The small molecule below binds the protein below.
Small molecule (SMILES): CC(=O)N[C@@H]1[C@@H](O)[C@H](O)[C@@H](CO)O[C@H]1O

Sequence of chain 1.A:
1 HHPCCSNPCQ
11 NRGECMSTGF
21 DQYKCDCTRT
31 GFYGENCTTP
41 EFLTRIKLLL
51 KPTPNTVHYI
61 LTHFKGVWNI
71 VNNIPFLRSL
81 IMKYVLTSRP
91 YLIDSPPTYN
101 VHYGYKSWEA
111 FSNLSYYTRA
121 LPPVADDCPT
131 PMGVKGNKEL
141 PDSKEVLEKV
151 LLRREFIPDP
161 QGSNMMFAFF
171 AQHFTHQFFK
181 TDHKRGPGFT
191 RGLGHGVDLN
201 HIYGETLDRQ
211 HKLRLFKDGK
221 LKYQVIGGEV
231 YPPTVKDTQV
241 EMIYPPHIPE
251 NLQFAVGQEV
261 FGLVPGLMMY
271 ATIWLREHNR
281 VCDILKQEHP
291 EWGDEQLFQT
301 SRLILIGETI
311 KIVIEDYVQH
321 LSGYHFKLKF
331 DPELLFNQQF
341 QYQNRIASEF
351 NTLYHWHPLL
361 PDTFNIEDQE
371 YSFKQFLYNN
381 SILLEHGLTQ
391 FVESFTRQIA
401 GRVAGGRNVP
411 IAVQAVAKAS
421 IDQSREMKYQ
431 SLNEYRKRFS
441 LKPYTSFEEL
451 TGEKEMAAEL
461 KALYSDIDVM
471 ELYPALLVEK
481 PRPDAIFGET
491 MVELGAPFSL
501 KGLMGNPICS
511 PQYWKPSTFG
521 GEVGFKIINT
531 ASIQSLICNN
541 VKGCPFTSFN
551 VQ

Binding-site contacts:
Ligand atom O7 contacts residue ASN379 of chain 1.A at 4.0 Å.
Ligand atom O5 contacts residue SER381 of chain 1.A at 3.4 Å (h-bond).
Ligand atom C6 contacts residue GLU385 of chain 1.A at 3.4 Å.
Ligand atom N2 contacts residue ASN379 of chain 1.A at 2.9 Å (h-bond).
Ligand atom O6 contacts residue GLU385 of chain 1.A at 2.6 Å (salt-bridge).
Ligand atom C1 contacts residue ASN379 of chain 1.A at 1.4 Å.
Ligand atom C2 contacts residue ASN379 of chain 1.A at 2.5 Å.
Ligand atom C6 contacts residue ILE382 of chain 1.A at 4.0 Å (hydrophobic).
Ligand atom O5 contacts residue ASN379 of chain 1.A at 2.4 Å (h-bond).
Ligand atom C5 contacts residue SER381 of chain 1.A at 3.7 Å.
Ligand atom C6 contacts residue SER381 of chain 1.A at 4.2 Å.
Ligand atom O7 contacts residue LYS374 of chain 1.A at 4.3 Å.
Ligand atom O7 contacts residue GLN375 of chain 1.A at 3.6 Å.
Ligand atom O6 contacts residue SER381 of chain 1.A at 3.4 Å (h-bond).
Ligand atom C7 contacts residue ASN379 of chain 1.A at 3.7 Å.
Ligand atom C1 contacts residue GLN375 of chain 1.A at 4.1 Å.
Ligand atom C2 contacts residue GLN375 of chain 1.A at 4.3 Å.
Ligand atom C1 contacts residue ILE382 of chain 1.A at 4.2 Å (hydrophobic).
Ligand atom C4 contacts residue ASN379 of chain 1.A at 4.2 Å.
Ligand atom C6 contacts residue TYR371 of chain 1.A at 3.9 Å (hydrophobic).
Ligand atom O6 contacts residue ILE382 of chain 1.A at 3.8 Å.
Ligand atom O5 contacts residue ILE382 of chain 1.A at 3.3 Å.
Ligand atom C3 contacts residue ASN379 of chain 1.A at 3.8 Å.
Ligand atom C5 contacts residue ILE382 of chain 1.A at 4.3 Å (hydrophobic).
Ligand atom C1 contacts residue SER381 of chain 1.A at 3.6 Å.
Ligand atom O6 contacts residue TYR371 of chain 1.A at 4.2 Å.
Ligand atom C5 contacts residue ASN379 of chain 1.A at 3.6 Å.